The small molecule below binds the protein below.
Small molecule (SMILES): N[C@@H](CCC(=O)O)C(=O)O

Sequence of chain 1.B:
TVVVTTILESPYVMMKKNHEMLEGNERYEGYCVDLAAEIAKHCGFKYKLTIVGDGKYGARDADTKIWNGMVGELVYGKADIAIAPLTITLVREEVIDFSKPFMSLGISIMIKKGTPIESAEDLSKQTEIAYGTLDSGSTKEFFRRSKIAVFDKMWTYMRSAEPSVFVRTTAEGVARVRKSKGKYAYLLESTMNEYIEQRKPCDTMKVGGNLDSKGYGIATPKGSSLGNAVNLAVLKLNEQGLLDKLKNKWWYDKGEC

Binding-site contacts:
Ligand atom CG contacts residue LEU150 of chain 1.B at 3.8 Å (hydrophobic).
Ligand atom OE2 contacts residue THR155 of chain 1.B at 3.1 Å (h-bond).
Ligand atom CA contacts residue THR103 of chain 1.B at 3.5 Å.
Ligand atom N contacts residue PRO101 of chain 1.B at 2.9 Å (h-bond).
Ligand atom OE1 contacts residue THR155 of chain 1.B at 2.7 Å (h-bond).
Ligand atom CA contacts residue SER154 of chain 1.B at 3.3 Å.
Ligand atom OE2 contacts residue GLY153 of chain 1.B at 3.7 Å.
Ligand atom CA contacts residue GLU205 of chain 1.B at 3.4 Å.
Ligand atom OXT contacts residue THR103 of chain 1.B at 2.9 Å (h-bond).
Ligand atom OXT contacts residue TYR73 of chain 1.B at 3.7 Å.
Ligand atom CG contacts residue TYR73 of chain 1.B at 4.2 Å (hydrophobic).
Ligand atom N contacts residue SER154 of chain 1.B at 4.1 Å.
Ligand atom OE1 contacts residue GLU205 of chain 1.B at 3.8 Å.
Ligand atom CB contacts residue TYR73 of chain 1.B at 3.5 Å (hydrophobic).
Ligand atom CG contacts residue GLU205 of chain 1.B at 3.5 Å.
Ligand atom O contacts residue ARG108 of chain 1.B at 2.8 Å (salt-bridge).
Ligand atom CA contacts residue TYR73 of chain 1.B at 4.1 Å (hydrophobic).
Ligand atom CA contacts residue PRO101 of chain 1.B at 4.1 Å (hydrophobic).
Ligand atom N contacts residue THR103 of chain 1.B at 2.9 Å (h-bond).
Ligand atom OXT contacts residue SER154 of chain 1.B at 4.0 Å.
Ligand atom CB contacts residue LEU150 of chain 1.B at 4.0 Å (hydrophobic).
Ligand atom CD contacts residue THR155 of chain 1.B at 3.3 Å.
Ligand atom OXT contacts residue ARG108 of chain 1.B at 2.8 Å (salt-bridge).
Ligand atom CD contacts residue LEU150 of chain 1.B at 4.0 Å (hydrophobic).
Ligand atom C contacts residue THR103 of chain 1.B at 3.7 Å.
Ligand atom O contacts residue TYR73 of chain 1.B at 3.5 Å.
Ligand atom OXT contacts residue PRO101 of chain 1.B at 3.7 Å.
Ligand atom C contacts residue SER154 of chain 1.B at 3.4 Å.
Ligand atom OE2 contacts residue SER154 of chain 1.B at 3.2 Å (h-bond).
Ligand atom CD contacts residue GLU205 of chain 1.B at 4.0 Å.
Ligand atom C contacts residue ARG108 of chain 1.B at 3.4 Å.
Ligand atom O contacts residue GLY153 of chain 1.B at 3.3 Å.
Ligand atom CB contacts residue GLU205 of chain 1.B at 4.0 Å.
Ligand atom OXT contacts residue LEU102 of chain 1.B at 3.5 Å.
Ligand atom N contacts residue TYR73 of chain 1.B at 4.1 Å.
Ligand atom N contacts residue TYR232 of chain 1.B at 3.7 Å.
Ligand atom C contacts residue TYR73 of chain 1.B at 3.7 Å (hydrophobic).
Ligand atom O contacts residue SER154 of chain 1.B at 2.9 Å (h-bond).
Ligand atom N contacts residue GLU205 of chain 1.B at 2.8 Å (salt-bridge).
Ligand atom OE2 contacts residue LEU150 of chain 1.B at 4.2 Å.